Sequence of chain 48.F:
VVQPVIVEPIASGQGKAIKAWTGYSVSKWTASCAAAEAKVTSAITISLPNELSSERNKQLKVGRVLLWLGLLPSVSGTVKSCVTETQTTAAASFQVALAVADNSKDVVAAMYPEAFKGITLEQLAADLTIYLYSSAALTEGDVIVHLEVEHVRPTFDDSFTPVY

Binding-site contacts:
Ligand atom C1' contacts residue TRP47 of chain 48.F at 3.7 Å (hydrophobic).
Ligand atom N9 contacts residue LYS143 of chain 48.F at 3.2 Å (salt-bridge).
Ligand atom C2 contacts residue TRP47 of chain 48.F at 3.4 Å (hydrophobic).
Ligand atom N7 contacts residue TRP47 of chain 48.F at 3.6 Å.
Ligand atom O4' contacts residue LYS143 of chain 48.F at 4.2 Å.
Ligand atom C3' contacts residue GLU140 of chain 48.F at 3.8 Å.
Ligand atom C4 contacts residue TRP47 of chain 48.F at 3.3 Å (hydrophobic).
Ligand atom O4' contacts residue GLU140 of chain 48.F at 3.0 Å (salt-bridge).
Ligand atom C4' contacts residue GLU140 of chain 48.F at 3.4 Å.
Ligand atom O3' contacts residue GLU140 of chain 48.F at 4.4 Å.
Ligand atom N3 contacts residue TRP47 of chain 48.F at 3.4 Å.
Ligand atom N9 contacts residue GLU140 of chain 48.F at 4.1 Å.
Ligand atom C8 contacts residue LYS143 of chain 48.F at 2.7 Å.
Ligand atom N1 contacts residue TRP47 of chain 48.F at 3.7 Å.
Ligand atom O4' contacts residue LYS143 of chain 48.F at 4.4 Å.
Ligand atom C1' contacts residue GLU140 of chain 48.F at 2.7 Å.
Ligand atom C8 contacts residue TRP47 of chain 48.F at 3.6 Å (hydrophobic).
Ligand atom N6 contacts residue TRP47 of chain 48.F at 4.2 Å.
Ligand atom C5' contacts residue ARG90 of chain 48.F at 4.3 Å.
Ligand atom C2' contacts residue LYS143 of chain 48.F at 3.7 Å.
Ligand atom O4' contacts residue TRP47 of chain 48.F at 3.4 Å.
Ligand atom C1' contacts residue LYS143 of chain 48.F at 3.2 Å.
Ligand atom O2' contacts residue LYS143 of chain 48.F at 3.8 Å.
Ligand atom N9 contacts residue TRP47 of chain 48.F at 3.3 Å.
Ligand atom C5 contacts residue TRP47 of chain 48.F at 3.8 Å (hydrophobic).
Ligand atom N7 contacts residue LYS143 of chain 48.F at 3.8 Å.
Ligand atom O2' contacts residue GLU140 of chain 48.F at 2.3 Å (salt-bridge).
Ligand atom C2' contacts residue GLU140 of chain 48.F at 3.0 Å.
Ligand atom C6 contacts residue TRP47 of chain 48.F at 3.7 Å (hydrophobic).

The small molecule below binds the protein below.
Small molecule (SMILES): Nc1ncnc2c1ncn2[C@@H]1O[C@H]([C@@H]2O[C@@H]3[C@H](O[P](=O)(O)O2)[C@@H](CO[P](=O)(O)O[C@H]2[C@@H](O)[C@H](n4cnc5c(N)ncnc54)O[C@@H]2COP(=O)=O)O[C@H]3n2ccc(=O)[nH]c2=O)[C@@H](O[P](=O)(O)OC[C@H]2O[C@@H](n3ccc(=O)[nH]c3=O)[C@H](O)[C@@H]2O)[C@H]1O